Sequence of chain 1.O:
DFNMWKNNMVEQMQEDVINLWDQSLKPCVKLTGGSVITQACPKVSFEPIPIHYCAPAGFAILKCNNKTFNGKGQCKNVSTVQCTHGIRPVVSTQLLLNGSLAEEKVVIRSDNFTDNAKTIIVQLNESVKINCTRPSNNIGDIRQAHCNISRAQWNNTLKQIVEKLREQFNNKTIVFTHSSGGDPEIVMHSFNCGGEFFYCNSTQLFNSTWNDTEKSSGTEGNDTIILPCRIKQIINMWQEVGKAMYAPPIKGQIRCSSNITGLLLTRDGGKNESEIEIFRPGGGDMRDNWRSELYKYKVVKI

Binding-site contacts:
Ligand atom O6 contacts residue GLY227 of chain 1.O at 4.4 Å.
Ligand atom O7 contacts residue THR225 of chain 1.O at 2.4 Å (h-bond).
Ligand atom C5 contacts residue ALA158 of chain 1.O at 3.7 Å (hydrophobic).
Ligand atom C7 contacts residue ASP229 of chain 1.O at 4.3 Å.
Ligand atom N2 contacts residue ASP229 of chain 1.O at 4.4 Å.
Ligand atom O6 contacts residue ALA158 of chain 1.O at 4.1 Å.
Ligand atom N2 contacts residue ASN161 of chain 1.O at 2.6 Å (h-bond).
Ligand atom O6 contacts residue ASN228 of chain 1.O at 4.4 Å.
Ligand atom C8 contacts residue ASP229 of chain 1.O at 3.3 Å.
Ligand atom C2 contacts residue ASN161 of chain 1.O at 2.1 Å.
Ligand atom O6 contacts residue ARG157 of chain 1.O at 3.5 Å.
Ligand atom O5 contacts residue ARG157 of chain 1.O at 3.1 Å (salt-bridge).
Ligand atom O6 contacts residue ASP229 of chain 1.O at 4.3 Å.
Ligand atom C6 contacts residue ALA158 of chain 1.O at 3.4 Å (hydrophobic).
Ligand atom C7 contacts residue ASN161 of chain 1.O at 2.6 Å.
Ligand atom N2 contacts residue THR225 of chain 1.O at 4.5 Å.
Ligand atom C5 contacts residue ASN161 of chain 1.O at 3.5 Å.
Ligand atom C1 contacts residue ASN161 of chain 1.O at 1.4 Å.
Ligand atom O7 contacts residue ASN161 of chain 1.O at 3.4 Å (h-bond).
Ligand atom C1 contacts residue ARG157 of chain 1.O at 3.5 Å.
Ligand atom C8 contacts residue TRP216 of chain 1.O at 3.6 Å (hydrophobic).
Ligand atom O5 contacts residue ALA158 of chain 1.O at 3.7 Å.
Ligand atom O7 contacts residue SER222 of chain 1.O at 4.3 Å.
Ligand atom C7 contacts residue THR225 of chain 1.O at 3.2 Å.
Ligand atom O5 contacts residue ASN161 of chain 1.O at 2.3 Å (h-bond).
Ligand atom C3 contacts residue ASN161 of chain 1.O at 3.5 Å.
Ligand atom C8 contacts residue ASN161 of chain 1.O at 2.7 Å.
Ligand atom O3 contacts residue ASN161 of chain 1.O at 4.4 Å.
Ligand atom O7 contacts residue GLU226 of chain 1.O at 4.0 Å.
Ligand atom C8 contacts residue THR225 of chain 1.O at 3.5 Å.
Ligand atom C4 contacts residue ASN161 of chain 1.O at 4.0 Å.
Ligand atom C6 contacts residue ARG157 of chain 1.O at 3.7 Å.
Ligand atom C5 contacts residue ARG157 of chain 1.O at 3.9 Å.

A small-molecule ligand and the protein it binds are described below.
Small molecule (SMILES): CC(=O)N[C@H]1[C@H](O[C@H]2[C@H](O)[C@@H](NC(C)=O)CO[C@@H]2CO)O[C@H](CO)[C@@H](O)[C@@H]1O